Binding-site contacts:
Ligand atom N contacts residue TYR100 of chain 1.A at 3.2 Å (h-bond).
Ligand atom N contacts residue TYR8 of chain 1.A at 3.2 Å (h-bond).
Ligand atom CB contacts residue TYR100 of chain 1.A at 3.4 Å (hydrophobic).
Ligand atom OG contacts residue GLU64 of chain 1.A at 2.3 Å (salt-bridge).
Ligand atom CD2 contacts residue TRP148 of chain 1.A at 3.4 Å (hydrophobic).
Ligand atom CB contacts residue TYR160 of chain 1.A at 3.5 Å (hydrophobic).
Ligand atom OXT contacts residue THR144 of chain 1.A at 2.7 Å (h-bond).
Ligand atom O contacts residue TYR160 of chain 1.A at 2.6 Å (h-bond).
Ligand atom OH contacts residue VAL153 of chain 1.A at 3.5 Å.
Ligand atom OG1 contacts residue ASN67 of chain 1.A at 3.5 Å (h-bond).
Ligand atom CA contacts residue TYR100 of chain 1.A at 3.5 Å (hydrophobic).
Ligand atom O contacts residue THR74 of chain 1.A at 3.5 Å.
Ligand atom O contacts residue ASN67 of chain 1.A at 2.9 Å (h-bond).
Ligand atom C contacts residue TYR85 of chain 1.A at 3.2 Å (hydrophobic).
Ligand atom CG1 contacts residue 1KX1 of chain 1.G at 3.5 Å.
Ligand atom CG2 contacts residue ASN67 of chain 1.A at 3.5 Å.
Ligand atom CZ contacts residue GLN156 of chain 1.A at 3.5 Å.
Ligand atom CA contacts residue TYR172 of chain 1.A at 3.5 Å (hydrophobic).
Ligand atom CE1 contacts residue GLU64 of chain 1.A at 3.4 Å.
Ligand atom OXT contacts residue TYR85 of chain 1.A at 2.7 Å (h-bond).
Ligand atom N contacts residue TYR8 of chain 1.A at 3.1 Å (h-bond).
Ligand atom N contacts residue ASN78 of chain 1.A at 3.3 Å (h-bond).
Ligand atom OH contacts residue GLN156 of chain 1.A at 3.4 Å (h-bond).
Ligand atom O contacts residue ASN78 of chain 1.A at 3.0 Å (h-bond).
Ligand atom CA contacts residue TYR8 of chain 1.A at 3.2 Å (hydrophobic).
Ligand atom O contacts residue TRP148 of chain 1.A at 2.7 Å (h-bond).
Ligand atom C contacts residue TYR8 of chain 1.A at 3.2 Å (hydrophobic).
Ligand atom CG1 contacts residue ASN78 of chain 1.A at 3.4 Å.
Ligand atom CB contacts residue TYR10 of chain 1.A at 3.5 Å (hydrophobic).
Ligand atom CB contacts residue TRP168 of chain 1.A at 3.4 Å (hydrophobic).
Ligand atom CA contacts residue ASN78 of chain 1.A at 3.4 Å.
Ligand atom O contacts residue TYR85 of chain 1.A at 3.0 Å (h-bond).
Ligand atom CG2 contacts residue 1KX1 of chain 1.G at 3.5 Å.
Ligand atom N contacts residue GLU64 of chain 1.A at 3.0 Å (salt-bridge).
Ligand atom OG contacts residue ASN67 of chain 1.A at 2.7 Å (h-bond).
Ligand atom CE1 contacts residue GLN156 of chain 1.A at 3.4 Å.
Ligand atom N contacts residue TYR172 of chain 1.A at 2.9 Å (h-bond).
Ligand atom CD2 contacts residue TYR60 of chain 1.A at 3.5 Å (hydrophobic).
Ligand atom CD1 contacts residue TYR160 of chain 1.A at 3.2 Å (hydrophobic).
Ligand atom CB contacts residue GLU64 of chain 1.A at 3.4 Å.

A protein and the small-molecule ligand that binds it are described below.
Small molecule (SMILES): CC[C@H](C)[C@H](NC(=O)[C@H](CO)NC(=O)[C@@H](N)CC1=NC=NC1)C(=O)N[C@H](C(=O)N[C@@H](Cc1ccc(O)cc1)C(=O)N[C@@H](CC(C)C)C(=O)N[C@@H](CC(C)C)C(=O)N1CCC[C@H]1C(=O)N[C@H](C(=O)O)C(C)C)[C@@H](C)O

Sequence of chain 1.A:
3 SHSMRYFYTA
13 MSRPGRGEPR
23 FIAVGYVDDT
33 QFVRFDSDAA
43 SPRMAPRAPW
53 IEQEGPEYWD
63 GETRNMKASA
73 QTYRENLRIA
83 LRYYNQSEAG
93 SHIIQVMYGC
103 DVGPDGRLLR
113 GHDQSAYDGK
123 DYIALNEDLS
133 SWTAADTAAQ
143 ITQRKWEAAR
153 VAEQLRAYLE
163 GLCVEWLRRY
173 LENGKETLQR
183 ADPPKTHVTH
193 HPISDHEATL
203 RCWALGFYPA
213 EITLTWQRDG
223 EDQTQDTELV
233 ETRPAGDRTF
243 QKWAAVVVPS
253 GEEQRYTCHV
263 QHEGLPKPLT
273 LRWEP